Binding-site contacts:
Ligand atom C8 contacts residue LYS327 of chain 1.A at 3.9 Å.
Ligand atom C7 contacts residue ASN331 of chain 1.A at 3.3 Å.
Ligand atom C5 contacts residue TRP387 of chain 1.A at 4.2 Å (hydrophobic).
Ligand atom C4 contacts residue ASN331 of chain 1.A at 4.4 Å.
Ligand atom C3 contacts residue ASN331 of chain 1.A at 3.9 Å.
Ligand atom O7 contacts residue ASN331 of chain 1.A at 3.3 Å (h-bond).
Ligand atom C1 contacts residue TRP387 of chain 1.A at 4.0 Å (hydrophobic).
Ligand atom C5 contacts residue ASN331 of chain 1.A at 3.9 Å.
Ligand atom O5 contacts residue ASN331 of chain 1.A at 2.5 Å (h-bond).
Ligand atom N2 contacts residue ASN331 of chain 1.A at 2.9 Å (h-bond).
Ligand atom C6 contacts residue TRP387 of chain 1.A at 4.1 Å (hydrophobic).
Ligand atom O5 contacts residue TRP387 of chain 1.A at 3.7 Å.
Ligand atom C1 contacts residue ASN331 of chain 1.A at 1.5 Å.
Ligand atom C2 contacts residue ASN331 of chain 1.A at 2.5 Å.
Ligand atom C8 contacts residue ASN331 of chain 1.A at 4.1 Å.

Sequence of chain 1.A:
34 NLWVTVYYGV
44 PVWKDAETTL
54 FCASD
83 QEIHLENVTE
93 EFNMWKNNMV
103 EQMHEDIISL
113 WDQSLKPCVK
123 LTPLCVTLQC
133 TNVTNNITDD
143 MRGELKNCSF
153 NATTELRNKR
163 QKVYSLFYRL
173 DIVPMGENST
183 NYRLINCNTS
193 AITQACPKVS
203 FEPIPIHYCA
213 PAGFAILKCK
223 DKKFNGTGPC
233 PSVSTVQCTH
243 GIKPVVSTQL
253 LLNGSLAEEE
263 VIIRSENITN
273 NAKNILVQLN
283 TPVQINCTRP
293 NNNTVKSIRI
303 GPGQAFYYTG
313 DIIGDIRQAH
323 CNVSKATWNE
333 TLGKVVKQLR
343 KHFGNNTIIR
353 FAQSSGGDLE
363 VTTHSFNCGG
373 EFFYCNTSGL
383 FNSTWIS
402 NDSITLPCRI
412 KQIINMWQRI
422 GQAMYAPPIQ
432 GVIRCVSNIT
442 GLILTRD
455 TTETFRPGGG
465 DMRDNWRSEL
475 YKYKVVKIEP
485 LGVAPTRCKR

This small molecule binds to this protein.
Small molecule (SMILES): CC(=O)N[C@@H]1[C@@H](O)[C@H](O)[C@@H](CO)O[C@H]1O